Sequence of chain 1.D:
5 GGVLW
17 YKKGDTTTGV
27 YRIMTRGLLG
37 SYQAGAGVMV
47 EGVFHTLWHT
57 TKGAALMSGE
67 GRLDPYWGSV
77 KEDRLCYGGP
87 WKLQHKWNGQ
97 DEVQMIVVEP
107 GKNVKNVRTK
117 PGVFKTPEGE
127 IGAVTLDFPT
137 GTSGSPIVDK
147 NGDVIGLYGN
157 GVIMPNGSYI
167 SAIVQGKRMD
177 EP

Binding-site contacts:
Ligand atom CAN contacts residue GLY155 of chain 1.B at 3.5 Å.
Ligand atom N contacts residue ASN94 of chain 1.D at 3.0 Å (h-bond).
Ligand atom OAB contacts residue TYR165 of chain 1.B at 3.5 Å.
Ligand atom CBC contacts residue TYR165 of chain 1.B at 3.3 Å (hydrophobic).
Ligand atom CAQ contacts residue ASN156 of chain 1.B at 3.5 Å.
Ligand atom CBL contacts residue THR136 of chain 1.B at 3.5 Å.
Ligand atom NZ contacts residue GLN39 of chain 1.A at 2.9 Å (h-bond).
Ligand atom OAX contacts residue THR138 of chain 1.B at 3.2 Å (h-bond).
Ligand atom CBK contacts residue ASN94 of chain 1.D at 3.5 Å.
Ligand atom CB contacts residue GLY157 of chain 1.B at 3.2 Å.
Ligand atom CBG contacts residue TRP93 of chain 1.D at 3.5 Å (hydrophobic).
Ligand atom CBF contacts residue ASN94 of chain 1.D at 3.4 Å.
Ligand atom CAM contacts residue GLY155 of chain 1.B at 3.2 Å.
Ligand atom CAR contacts residue ASN94 of chain 1.D at 3.4 Å.
Ligand atom NAT contacts residue ASP79 of chain 1.B at 2.8 Å (salt-bridge).
Ligand atom NAT contacts residue GLY36 of chain 1.A at 2.9 Å (h-bond).
Ligand atom CBM contacts residue GLU126 of chain 1.D at 3.3 Å.
Ligand atom NAU contacts residue SER139 of chain 1.B at 2.9 Å (h-bond).
Ligand atom NAT contacts residue ASN156 of chain 1.B at 2.8 Å (h-bond).
Ligand atom NBD contacts residue TYR165 of chain 1.B at 3.4 Å.
Ligand atom CAY contacts residue SER139 of chain 1.B at 2.9 Å.
Ligand atom CAS contacts residue ASN37 of chain 1.A at 3.4 Å.
Ligand atom CAP contacts residue GLN96 of chain 1.D at 3.5 Å.
Ligand atom OAX contacts residue GLY137 of chain 1.B at 2.8 Å (h-bond).
Ligand atom NBD contacts residue PHE134 of chain 1.B at 3.2 Å (h-bond).
Ligand atom NAL contacts residue ASN94 of chain 1.D at 2.9 Å (h-bond).
Ligand atom NZ contacts residue ASP43 of chain 1.A at 3.0 Å (salt-bridge).
Ligand atom CAS contacts residue ASN94 of chain 1.D at 3.4 Å.
Ligand atom NZ contacts residue PHE38 of chain 1.A at 2.7 Å (h-bond).
Ligand atom NBD contacts residue ASP133 of chain 1.B at 2.7 Å (salt-bridge).
Ligand atom CAV contacts residue SER139 of chain 1.B at 2.4 Å.
Ligand atom CBA contacts residue PHE134 of chain 1.B at 3.0 Å (hydrophobic).
Ligand atom O contacts residue TYR165 of chain 1.B at 2.8 Å (h-bond).
Ligand atom O contacts residue GLY157 of chain 1.B at 2.8 Å (h-bond).
Ligand atom CAW contacts residue SER139 of chain 1.B at 1.4 Å.
Ligand atom NBE contacts residue TYR165 of chain 1.B at 3.4 Å.
Ligand atom CAA contacts residue ASN94 of chain 1.D at 3.5 Å.
Ligand atom NAU contacts residue GLY155 of chain 1.B at 2.8 Å (h-bond).
Ligand atom OAX contacts residue SER139 of chain 1.B at 2.4 Å (h-bond).
Ligand atom CE contacts residue PHE38 of chain 1.A at 3.1 Å (hydrophobic).

Sequence of chain 1.A:
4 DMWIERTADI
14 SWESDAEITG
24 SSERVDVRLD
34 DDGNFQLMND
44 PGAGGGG

A small-molecule ligand and the protein it binds are described below.
Small molecule (SMILES): [H]/N=C(\N)NCCC[C@@H](C=O)NC(=O)[C@H](CCCCN)NC(=O)[C@H](CCCCN)NC(=O)c1ccc2ccccc2c1

Sequence of chain 1.B:
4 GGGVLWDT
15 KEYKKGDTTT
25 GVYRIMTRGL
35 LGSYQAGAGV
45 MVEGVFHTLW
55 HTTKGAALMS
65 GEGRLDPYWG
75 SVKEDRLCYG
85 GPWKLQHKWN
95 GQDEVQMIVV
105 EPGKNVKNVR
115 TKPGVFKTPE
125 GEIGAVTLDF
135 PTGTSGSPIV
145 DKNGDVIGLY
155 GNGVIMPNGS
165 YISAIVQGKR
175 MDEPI